A protein and the small-molecule ligand that binds it are described below.
Small molecule (SMILES): CC[C@H](C)[C@H](NC(=O)[C@H](C)N)C(=O)N[C@H](C(=O)N[C@@H](Cn1nncc1P(=O)(O)O)C(=O)NCC(=O)N[C@@H](C)C=O)[C@@H](C)CC

Sequence of chain 1.D:
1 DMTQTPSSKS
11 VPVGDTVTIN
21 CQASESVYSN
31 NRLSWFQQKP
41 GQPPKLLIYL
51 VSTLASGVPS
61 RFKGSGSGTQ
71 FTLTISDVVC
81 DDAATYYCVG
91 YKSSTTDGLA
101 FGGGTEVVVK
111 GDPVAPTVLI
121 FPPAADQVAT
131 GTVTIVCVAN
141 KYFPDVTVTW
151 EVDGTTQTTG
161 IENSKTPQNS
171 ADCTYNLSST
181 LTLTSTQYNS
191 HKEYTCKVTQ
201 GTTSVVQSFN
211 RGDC

Sequence of chain 1.C:
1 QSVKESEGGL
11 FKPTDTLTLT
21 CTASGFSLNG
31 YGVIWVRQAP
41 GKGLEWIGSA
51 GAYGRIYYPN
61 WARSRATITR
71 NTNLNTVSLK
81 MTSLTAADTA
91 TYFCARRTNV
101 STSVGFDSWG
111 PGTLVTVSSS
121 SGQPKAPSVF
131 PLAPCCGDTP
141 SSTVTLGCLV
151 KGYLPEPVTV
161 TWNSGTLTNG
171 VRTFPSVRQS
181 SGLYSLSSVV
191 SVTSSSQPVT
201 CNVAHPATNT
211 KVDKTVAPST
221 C

Binding-site contacts:
Ligand atom N contacts residue SER94 of chain 1.D at 3.0 Å (h-bond).
Ligand atom CE1 contacts residue ARG97 of chain 1.C at 3.4 Å.
Ligand atom NE2 contacts residue TYR91 of chain 1.D at 3.3 Å (h-bond).
Ligand atom CE1 contacts residue TYR91 of chain 1.D at 3.4 Å (hydrophobic).
Ligand atom O3 contacts residue GLY51 of chain 1.C at 3.4 Å.
Ligand atom O contacts residue TYR91 of chain 1.D at 3.6 Å (h-bond).
Ligand atom O4 contacts residue TYR57 of chain 1.C at 3.6 Å.
Ligand atom O contacts residue SER94 of chain 1.D at 2.7 Å (h-bond).
Ligand atom ND2 contacts residue TYR91 of chain 1.D at 3.6 Å.
Ligand atom CD1 contacts residue SER93 of chain 1.D at 3.8 Å.
Ligand atom O4 contacts residue GLY51 of chain 1.C at 3.4 Å.
Ligand atom NG contacts residue SER94 of chain 1.D at 3.9 Å.
Ligand atom CA contacts residue TYR91 of chain 1.D at 3.6 Å (hydrophobic).
Ligand atom P contacts residue ARG97 of chain 1.C at 3.3 Å.
Ligand atom O3 contacts residue ALA52 of chain 1.C at 2.6 Å (h-bond).
Ligand atom O2 contacts residue ARG97 of chain 1.C at 2.9 Å (salt-bridge).
Ligand atom N contacts residue TYR91 of chain 1.D at 3.6 Å (h-bond).
Ligand atom CD1 contacts residue SER94 of chain 1.D at 3.5 Å.
Ligand atom NG contacts residue VAL100 of chain 1.C at 3.5 Å.
Ligand atom P contacts residue GLY51 of chain 1.C at 3.7 Å.
Ligand atom CD1 contacts residue TYR91 of chain 1.D at 3.8 Å (hydrophobic).
Ligand atom P contacts residue ALA52 of chain 1.C at 3.9 Å.
Ligand atom O contacts residue TYR53 of chain 1.C at 3.0 Å.
Ligand atom CE1 contacts residue SER103 of chain 1.C at 3.6 Å.
Ligand atom O4 contacts residue SER94 of chain 1.D at 2.7 Å (h-bond).
Ligand atom O contacts residue SER93 of chain 1.D at 3.7 Å.
Ligand atom CD1 contacts residue LYS92 of chain 1.D at 3.6 Å.
Ligand atom P contacts residue TYR57 of chain 1.C at 3.7 Å.
Ligand atom O3 contacts residue ARG97 of chain 1.C at 2.6 Å (salt-bridge).
Ligand atom CB contacts residue VAL100 of chain 1.C at 3.5 Å (hydrophobic).
Ligand atom NE2 contacts residue VAL100 of chain 1.C at 3.8 Å.
Ligand atom CA contacts residue SER94 of chain 1.D at 3.5 Å.
Ligand atom CD1 contacts residue ARG97 of chain 1.C at 3.8 Å.
Ligand atom CD1 contacts residue TYR91 of chain 1.D at 3.9 Å (hydrophobic).
Ligand atom O2 contacts residue TYR57 of chain 1.C at 2.6 Å (h-bond).
Ligand atom P contacts residue SER94 of chain 1.D at 3.6 Å.
Ligand atom CG2 contacts residue TYR28 of chain 1.D at 3.9 Å (hydrophobic).
Ligand atom ND2 contacts residue VAL100 of chain 1.C at 3.7 Å.
Ligand atom NE2 contacts residue SER103 of chain 1.C at 2.9 Å (h-bond).
Ligand atom O2 contacts residue GLY51 of chain 1.C at 3.8 Å.